Binding-site contacts:
Ligand atom CG contacts residue PHE496 of chain 2.MA at 4.0 Å (hydrophobic).
Ligand atom CE2 contacts residue ARG442 of chain 2.MA at 3.6 Å.
Ligand atom CD1 contacts residue ILE434 of chain 2.MA at 4.1 Å (hydrophobic).
Ligand atom O contacts residue PRO438 of chain 2.MA at 4.0 Å.
Ligand atom CZ contacts residue PRO438 of chain 2.MA at 3.4 Å (hydrophobic).
Ligand atom O contacts residue ARG442 of chain 2.MA at 4.3 Å.
Ligand atom N contacts residue ASN492 of chain 2.MA at 3.3 Å (h-bond).
Ligand atom CA contacts residue ASN492 of chain 2.MA at 3.3 Å.
Ligand atom O contacts residue ASN492 of chain 2.MA at 4.2 Å.
Ligand atom C contacts residue ARG442 of chain 2.MA at 4.4 Å.
Ligand atom N contacts residue ARG442 of chain 2.MA at 4.2 Å.
Ligand atom CD2 contacts residue PRO438 of chain 2.MA at 4.4 Å (hydrophobic).
Ligand atom CE1 contacts residue ILE434 of chain 2.MA at 3.9 Å (hydrophobic).
Ligand atom C contacts residue ASN492 of chain 2.MA at 4.0 Å.
Ligand atom CZ contacts residue PHE496 of chain 2.MA at 3.9 Å (hydrophobic).
Ligand atom CA contacts residue ARG442 of chain 2.MA at 3.6 Å.
Ligand atom CD2 contacts residue ARG442 of chain 2.MA at 3.5 Å.
Ligand atom CG contacts residue GLY495 of chain 2.MA at 4.4 Å.
Ligand atom CG contacts residue ASN492 of chain 2.MA at 4.3 Å.
Ligand atom CE1 contacts residue PHE496 of chain 2.MA at 3.6 Å (hydrophobic).
Ligand atom CD1 contacts residue PRO438 of chain 2.MA at 4.4 Å (hydrophobic).
Ligand atom CB contacts residue GLY495 of chain 2.MA at 3.9 Å.
Ligand atom CB contacts residue ASN492 of chain 2.MA at 3.8 Å.
Ligand atom CE1 contacts residue PRO438 of chain 2.MA at 3.8 Å (hydrophobic).
Ligand atom CB contacts residue PHE496 of chain 2.MA at 3.9 Å (hydrophobic).
Ligand atom CD1 contacts residue PHE496 of chain 2.MA at 3.7 Å (hydrophobic).
Ligand atom N contacts residue SER491 of chain 2.MA at 4.1 Å.
Ligand atom CD1 contacts residue ASN492 of chain 2.MA at 3.9 Å.
Ligand atom CE2 contacts residue PRO438 of chain 2.MA at 3.7 Å (hydrophobic).

The small molecule below binds the protein below.
Small molecule (SMILES): N[C@@H](Cc1ccccc1)C(=O)NCC=O

Sequence of chain 2.MA:
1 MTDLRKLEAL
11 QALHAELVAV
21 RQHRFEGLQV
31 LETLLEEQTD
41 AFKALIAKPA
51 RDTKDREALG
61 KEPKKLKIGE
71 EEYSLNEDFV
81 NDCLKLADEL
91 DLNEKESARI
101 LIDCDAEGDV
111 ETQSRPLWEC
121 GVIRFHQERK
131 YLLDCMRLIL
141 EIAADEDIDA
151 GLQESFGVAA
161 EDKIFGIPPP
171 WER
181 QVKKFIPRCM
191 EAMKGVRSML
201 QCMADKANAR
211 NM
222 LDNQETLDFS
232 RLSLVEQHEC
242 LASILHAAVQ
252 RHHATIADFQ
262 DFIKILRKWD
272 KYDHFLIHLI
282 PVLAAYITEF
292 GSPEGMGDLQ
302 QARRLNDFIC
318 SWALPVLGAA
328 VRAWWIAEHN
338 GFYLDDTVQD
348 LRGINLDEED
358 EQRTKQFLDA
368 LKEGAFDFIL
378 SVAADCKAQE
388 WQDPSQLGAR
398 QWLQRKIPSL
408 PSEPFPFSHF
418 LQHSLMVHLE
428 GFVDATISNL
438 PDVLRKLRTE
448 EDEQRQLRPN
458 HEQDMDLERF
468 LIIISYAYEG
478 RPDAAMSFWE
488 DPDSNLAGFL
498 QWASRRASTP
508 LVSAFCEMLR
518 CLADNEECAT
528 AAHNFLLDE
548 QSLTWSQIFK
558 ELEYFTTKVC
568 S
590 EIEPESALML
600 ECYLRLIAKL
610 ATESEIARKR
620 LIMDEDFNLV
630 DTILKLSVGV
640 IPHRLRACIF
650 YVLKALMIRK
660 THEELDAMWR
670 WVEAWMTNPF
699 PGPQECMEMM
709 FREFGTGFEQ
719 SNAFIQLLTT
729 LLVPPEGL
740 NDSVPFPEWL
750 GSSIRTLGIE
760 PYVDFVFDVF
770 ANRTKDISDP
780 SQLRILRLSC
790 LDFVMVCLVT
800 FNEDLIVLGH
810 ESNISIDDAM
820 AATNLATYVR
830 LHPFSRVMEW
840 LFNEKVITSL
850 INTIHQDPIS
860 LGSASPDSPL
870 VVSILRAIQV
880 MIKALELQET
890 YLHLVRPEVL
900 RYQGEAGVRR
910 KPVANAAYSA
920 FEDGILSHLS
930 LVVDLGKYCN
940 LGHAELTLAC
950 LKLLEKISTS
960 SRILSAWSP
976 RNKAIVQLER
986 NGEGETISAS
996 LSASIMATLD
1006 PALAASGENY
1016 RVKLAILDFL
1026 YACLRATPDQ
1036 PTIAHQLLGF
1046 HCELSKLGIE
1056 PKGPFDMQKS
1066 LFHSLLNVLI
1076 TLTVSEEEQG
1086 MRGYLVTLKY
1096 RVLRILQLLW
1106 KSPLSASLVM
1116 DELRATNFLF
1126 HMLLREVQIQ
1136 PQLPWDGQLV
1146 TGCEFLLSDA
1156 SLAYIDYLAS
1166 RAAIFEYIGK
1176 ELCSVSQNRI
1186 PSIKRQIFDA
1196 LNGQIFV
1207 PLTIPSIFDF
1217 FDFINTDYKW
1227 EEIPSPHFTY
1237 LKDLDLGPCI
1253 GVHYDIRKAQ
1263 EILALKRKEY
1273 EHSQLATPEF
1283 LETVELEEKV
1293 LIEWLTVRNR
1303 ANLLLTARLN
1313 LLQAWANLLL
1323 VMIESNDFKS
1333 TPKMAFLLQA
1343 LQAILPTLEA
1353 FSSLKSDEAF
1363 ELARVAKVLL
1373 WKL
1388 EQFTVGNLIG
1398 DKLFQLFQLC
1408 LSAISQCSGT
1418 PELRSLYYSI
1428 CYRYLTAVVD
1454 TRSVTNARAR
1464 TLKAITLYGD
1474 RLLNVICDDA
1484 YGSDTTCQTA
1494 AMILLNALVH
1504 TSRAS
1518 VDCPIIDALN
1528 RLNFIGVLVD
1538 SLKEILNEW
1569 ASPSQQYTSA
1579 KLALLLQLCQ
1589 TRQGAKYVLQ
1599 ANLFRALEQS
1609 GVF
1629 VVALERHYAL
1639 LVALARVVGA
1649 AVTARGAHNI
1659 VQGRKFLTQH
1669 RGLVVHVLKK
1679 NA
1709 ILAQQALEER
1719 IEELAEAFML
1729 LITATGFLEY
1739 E